The small molecule below binds the protein below.
Small molecule (SMILES): CC[C@H](C)[C@H](NC(=O)[C@H](CC(N)=O)NC(=O)[C@H](CC(C)C)NC(=O)[C@H](CO)NC(=O)CNC(=O)[C@@H](N)CO)C(=O)NCC(=O)N[C@@H](CO)C(=O)N[C@@H](CC(C)C)C(=O)N[C@H](C=O)CCCCN

Sequence of chain 6.A:
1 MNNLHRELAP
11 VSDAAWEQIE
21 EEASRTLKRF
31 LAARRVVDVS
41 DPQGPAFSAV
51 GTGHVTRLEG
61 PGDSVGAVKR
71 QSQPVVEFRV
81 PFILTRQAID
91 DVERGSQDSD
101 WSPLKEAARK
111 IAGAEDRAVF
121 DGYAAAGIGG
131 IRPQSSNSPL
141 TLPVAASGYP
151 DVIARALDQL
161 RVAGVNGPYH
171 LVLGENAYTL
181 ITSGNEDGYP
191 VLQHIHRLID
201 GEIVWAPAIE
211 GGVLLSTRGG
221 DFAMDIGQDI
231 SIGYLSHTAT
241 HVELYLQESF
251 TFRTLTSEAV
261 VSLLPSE

Binding-site contacts:
Ligand atom OG contacts residue ARG34 of chain 6.A at 3.7 Å.
Ligand atom CD1 contacts residue LEU31 of chain 6.A at 3.6 Å (hydrophobic).
Ligand atom O contacts residue LEU4 of chain 6.A at 3.7 Å.
Ligand atom CE contacts residue ARG35 of chain 6.A at 3.8 Å.
Ligand atom NZ contacts residue THR217 of chain 6.A at 3.8 Å.
Ligand atom N contacts residue ASP229 of chain 6.A at 2.8 Å (salt-bridge).
Ligand atom CD1 contacts residue ILE230 of chain 6.A at 3.5 Å (hydrophobic).
Ligand atom CB contacts residue VAL39 of chain 6.A at 3.7 Å (hydrophobic).
Ligand atom N contacts residue ARG34 of chain 6.A at 3.7 Å.
Ligand atom CB contacts residue ARG35 of chain 6.A at 3.4 Å.
Ligand atom O contacts residue SER231 of chain 6.A at 3.2 Å.
Ligand atom O contacts residue ARG34 of chain 6.A at 2.8 Å (salt-bridge).
Ligand atom CD2 contacts residue SER24 of chain 6.A at 3.5 Å.
Ligand atom CE contacts residue VAL36 of chain 6.A at 3.7 Å (hydrophobic).
Ligand atom CA contacts residue ASP229 of chain 6.A at 3.6 Å.
Ligand atom N contacts residue ARG34 of chain 6.A at 3.9 Å.
Ligand atom CB contacts residue ILE230 of chain 6.A at 3.6 Å (hydrophobic).
Ligand atom CD1 contacts residue LYS28 of chain 6.A at 3.4 Å.
Ligand atom N contacts residue ARG34 of chain 6.A at 3.4 Å (salt-bridge).
Ligand atom C contacts residue ARG34 of chain 6.A at 3.7 Å.
Ligand atom N contacts residue ASP229 of chain 6.A at 3.2 Å (salt-bridge).
Ligand atom CG contacts residue ARG35 of chain 6.A at 3.1 Å.
Ligand atom N contacts residue ILE230 of chain 6.A at 3.1 Å (h-bond).
Ligand atom CD1 contacts residue LEU27 of chain 6.A at 3.6 Å (hydrophobic).
Ligand atom O contacts residue ARG6 of chain 6.A at 3.4 Å (salt-bridge).
Ligand atom C contacts residue ASP229 of chain 6.A at 3.8 Å.
Ligand atom CG2 contacts residue LEU31 of chain 6.A at 3.8 Å (hydrophobic).
Ligand atom O contacts residue ASN2 of chain 6.A at 3.8 Å.
Ligand atom C contacts residue SER231 of chain 6.A at 3.8 Å.
Ligand atom CA contacts residue SER231 of chain 6.A at 3.6 Å.
Ligand atom O contacts residue ILE232 of chain 6.A at 3.6 Å (h-bond).
Ligand atom CE contacts residue VAL37 of chain 6.A at 3.7 Å (hydrophobic).
Ligand atom CB contacts residue SER24 of chain 6.A at 3.8 Å.
Ligand atom OG contacts residue ASP229 of chain 6.A at 3.6 Å.
Ligand atom CA contacts residue ARG6 of chain 6.A at 3.7 Å.
Ligand atom CA contacts residue ASP229 of chain 6.A at 3.8 Å.
Ligand atom CD2 contacts residue GLU20 of chain 6.A at 3.6 Å.
Ligand atom CD1 contacts residue LEU27 of chain 6.A at 3.8 Å (hydrophobic).
Ligand atom CG contacts residue ILE230 of chain 6.A at 3.6 Å (hydrophobic).
Ligand atom CA contacts residue ARG35 of chain 6.A at 3.8 Å.